Binding-site contacts:
Ligand atom C17 contacts residue PHE134 of chain 1.A at 3.7 Å (hydrophobic).
Ligand atom C10 contacts residue LEU36 of chain 1.A at 3.9 Å (hydrophobic).
Ligand atom C5 contacts residue ALA56 of chain 1.A at 3.9 Å (hydrophobic).
Ligand atom O1 contacts residue LEU96 of chain 1.A at 3.3 Å.
Ligand atom C5 contacts residue MET87 of chain 1.A at 4.2 Å (hydrophobic).
Ligand atom C4 contacts residue ALA56 of chain 1.A at 3.9 Å (hydrophobic).
Ligand atom C3 contacts residue ALA54 of chain 1.A at 3.8 Å (hydrophobic).
Ligand atom C2 contacts residue HIS103 of chain 1.A at 4.2 Å.
Ligand atom C12 contacts residue LEU36 of chain 1.A at 4.2 Å (hydrophobic).
Ligand atom C18 contacts residue MET87 of chain 1.A at 3.5 Å (hydrophobic).
Ligand atom C20 contacts residue LEU34 of chain 1.A at 3.4 Å (hydrophobic).
Ligand atom C20 contacts residue GLN97 of chain 1.A at 3.2 Å.
Ligand atom C19 contacts residue PHE35 of chain 1.A at 3.9 Å (hydrophobic).
Ligand atom C8 contacts residue LEU36 of chain 1.A at 4.0 Å (hydrophobic).
Ligand atom C15 contacts residue LEU34 of chain 1.A at 3.7 Å (hydrophobic).
Ligand atom C16 contacts residue MET87 of chain 1.A at 4.1 Å (hydrophobic).
Ligand atom C19 contacts residue TYR89 of chain 1.A at 3.9 Å (hydrophobic).
Ligand atom C10 contacts residue MET72 of chain 1.A at 4.0 Å (hydrophobic).
Ligand atom C19 contacts residue ARG120 of chain 1.A at 3.9 Å.
Ligand atom C16 contacts residue PHE134 of chain 1.A at 4.2 Å (hydrophobic).
Ligand atom C3 contacts residue ALA42 of chain 1.A at 4.1 Å (hydrophobic).
Ligand atom C15 contacts residue LEU96 of chain 1.A at 4.2 Å (hydrophobic).
Ligand atom C3 contacts residue PHE44 of chain 1.A at 4.0 Å (hydrophobic).
Ligand atom C16 contacts residue HIS103 of chain 1.A at 3.8 Å.
Ligand atom C11 contacts residue LEU36 of chain 1.A at 4.1 Å (hydrophobic).
Ligand atom C15 contacts residue GLN97 of chain 1.A at 3.7 Å.
Ligand atom C20 contacts residue LEU36 of chain 1.A at 4.2 Å (hydrophobic).
Ligand atom C19 contacts residue TYR132 of chain 1.A at 4.1 Å (hydrophobic).
Ligand atom C13 contacts residue GLN97 of chain 1.A at 3.7 Å.
Ligand atom C9 contacts residue LEU36 of chain 1.A at 4.0 Å (hydrophobic).
Ligand atom O1 contacts residue PHE95 of chain 1.A at 4.1 Å.
Ligand atom C18 contacts residue TYR89 of chain 1.A at 3.8 Å (hydrophobic).
Ligand atom C12 contacts residue MET72 of chain 1.A at 3.8 Å (hydrophobic).
Ligand atom O1 contacts residue GLN97 of chain 1.A at 3.2 Å (h-bond).
Ligand atom C19 contacts residue ASP101 of chain 1.A at 4.2 Å.
Ligand atom C14 contacts residue GLN97 of chain 1.A at 3.7 Å.
Ligand atom C18 contacts residue GLY74 of chain 1.A at 4.0 Å.
Ligand atom O1 contacts residue LEU34 of chain 1.A at 4.2 Å.
Ligand atom C4 contacts residue ALA54 of chain 1.A at 3.9 Å (hydrophobic).
Ligand atom C20 contacts residue PHE35 of chain 1.A at 3.4 Å (hydrophobic).

A small-molecule ligand and the protein it binds are described below.
Small molecule (SMILES): CC1=C(/C=C/C(C)=C/C=C/C(C)=C/CO)C(C)(C)CCC1

Sequence of chain 1.A:
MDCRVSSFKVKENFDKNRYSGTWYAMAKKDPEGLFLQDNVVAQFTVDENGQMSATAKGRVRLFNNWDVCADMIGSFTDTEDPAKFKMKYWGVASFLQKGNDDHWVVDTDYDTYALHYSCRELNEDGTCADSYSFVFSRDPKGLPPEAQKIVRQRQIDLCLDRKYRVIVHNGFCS